Binding-site contacts:
Ligand atom O03 contacts residue MLY33 of chain 1.F at 3.2 Å.
Ligand atom C21 contacts residue MLY78 of chain 1.J at 3.5 Å.
Ligand atom O01 contacts residue MLY33 of chain 1.F at 3.6 Å.
Ligand atom O03 contacts residue GLY34 of chain 1.F at 2.9 Å (h-bond).
Ligand atom O03 contacts residue MLY78 of chain 1.J at 3.3 Å.
Ligand atom N21 contacts residue MLY78 of chain 1.J at 3.7 Å.
Ligand atom O13 contacts residue MLY78 of chain 1.J at 3.4 Å.
Ligand atom C06 contacts residue TYR81 of chain 1.J at 3.7 Å (hydrophobic).
Ligand atom C07 contacts residue ASP76 of chain 1.J at 3.2 Å.
Ligand atom N02 contacts residue MLY33 of chain 1.F at 3.6 Å.
Ligand atom N03 contacts residue MLY33 of chain 1.F at 3.5 Å.
Ligand atom C07 contacts residue ASP31 of chain 1.F at 3.2 Å.
Ligand atom C07 contacts residue TYR36 of chain 1.F at 3.4 Å (hydrophobic).
Ligand atom N19 contacts residue MLY78 of chain 1.J at 3.7 Å.
Ligand atom O07 contacts residue ASP31 of chain 1.F at 3.7 Å.
Ligand atom C29 contacts residue MLY78 of chain 1.J at 3.7 Å.
Ligand atom N02 contacts residue TYR36 of chain 1.F at 3.4 Å.
Ligand atom O05 contacts residue MLY33 of chain 1.F at 3.1 Å.
Ligand atom N04 contacts residue MLY33 of chain 1.F at 3.6 Å.
Ligand atom O03 contacts residue GLY79 of chain 1.J at 2.9 Å (h-bond).
Ligand atom C23 contacts residue MLY78 of chain 1.J at 3.6 Å.
Ligand atom C07 contacts residue TYR81 of chain 1.J at 3.5 Å (hydrophobic).
Ligand atom C05 contacts residue MLY33 of chain 1.F at 3.4 Å.
Ligand atom O02 contacts residue MLY33 of chain 1.F at 3.2 Å.
Ligand atom O05 contacts residue MLY78 of chain 1.J at 3.3 Å.
Ligand atom O02 contacts residue TYR36 of chain 1.F at 3.6 Å.
Ligand atom N02 contacts residue TYR81 of chain 1.J at 3.4 Å.
Ligand atom N04 contacts residue TYR81 of chain 1.J at 3.5 Å.
Ligand atom N04 contacts residue TYR36 of chain 1.F at 3.5 Å.
Ligand atom C08 contacts residue TYR81 of chain 1.J at 3.5 Å (hydrophobic).
Ligand atom C08 contacts residue MLY33 of chain 1.F at 3.3 Å.
Ligand atom C08 contacts residue TYR36 of chain 1.F at 3.4 Å (hydrophobic).
Ligand atom O02 contacts residue MLY78 of chain 1.J at 3.6 Å.
Ligand atom C01 contacts residue TYR81 of chain 1.J at 3.7 Å (hydrophobic).
Ligand atom O13 contacts residue MLY33 of chain 1.F at 3.5 Å.
Ligand atom O10 contacts residue MLY78 of chain 1.J at 3.6 Å (h-bond).
Ligand atom N01 contacts residue MLY33 of chain 1.F at 3.8 Å.
Ligand atom O07 contacts residue MLY78 of chain 1.J at 3.2 Å (h-bond).
Ligand atom O07 contacts residue ASP76 of chain 1.J at 3.3 Å (salt-bridge).
Ligand atom C06 contacts residue TYR36 of chain 1.F at 3.6 Å (hydrophobic).

The small molecule below binds the protein below.
Small molecule (SMILES): O=C1N2CN3C(=O)N4CN5C(=O)N6CN7C(=O)N8CN9C(=O)N%10CN%11C(=O)N%12CN%13C(=O)N%14CN1C1C2N2CN%15C(=O)N(CN%16C(=O)N(CN%17C(=O)N(CN%18C(=O)N(CN%19C(=O)N(CN%20C(=O)N(CN1C2=O)C%14C%13%20)C%12C%11%19)C%10C9%18)C8C7%17)C6C5%16)C4C3%15

Sequence of chain 1.J:
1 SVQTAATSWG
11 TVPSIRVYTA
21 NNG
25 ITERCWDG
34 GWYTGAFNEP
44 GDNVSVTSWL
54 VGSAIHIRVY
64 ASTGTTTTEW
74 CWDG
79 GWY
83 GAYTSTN

Sequence of chain 1.F:
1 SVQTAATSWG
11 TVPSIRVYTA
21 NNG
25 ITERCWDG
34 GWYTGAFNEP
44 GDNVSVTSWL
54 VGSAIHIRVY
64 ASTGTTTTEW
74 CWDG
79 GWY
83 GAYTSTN